The small molecule below binds the protein below.
Small molecule (SMILES): C[C@H](CCC(=O)O)[C@H]1CC[C@H]2[C@@H]3CC[C@@H]4C[C@H](O)CC[C@]4(C)[C@H]3C[C@H](O)[C@]12C

Sequence of chain 1.C:
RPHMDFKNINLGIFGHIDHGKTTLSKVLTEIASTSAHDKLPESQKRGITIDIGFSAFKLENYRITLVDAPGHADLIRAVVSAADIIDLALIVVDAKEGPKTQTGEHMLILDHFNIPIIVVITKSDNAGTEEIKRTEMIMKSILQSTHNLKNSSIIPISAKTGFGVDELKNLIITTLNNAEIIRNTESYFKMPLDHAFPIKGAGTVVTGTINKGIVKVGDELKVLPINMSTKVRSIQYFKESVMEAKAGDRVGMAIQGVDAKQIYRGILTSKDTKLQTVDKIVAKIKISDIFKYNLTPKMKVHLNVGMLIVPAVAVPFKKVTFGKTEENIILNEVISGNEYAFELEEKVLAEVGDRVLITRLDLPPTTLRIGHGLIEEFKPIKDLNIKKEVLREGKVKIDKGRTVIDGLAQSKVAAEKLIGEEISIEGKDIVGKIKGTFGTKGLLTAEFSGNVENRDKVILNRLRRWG

Binding-site contacts:
Ligand atom C18 contacts residue PHE174 of chain 1.C at 3.9 Å (hydrophobic).
Ligand atom C14 contacts residue ALA138 of chain 1.C at 3.9 Å (hydrophobic).
Ligand atom C13 contacts residue ALA138 of chain 1.C at 3.5 Å (hydrophobic).
Ligand atom C18 contacts residue SER135 of chain 1.C at 4.0 Å.
Ligand atom C10 contacts residue SER135 of chain 1.C at 4.1 Å.
Ligand atom C18 contacts residue ILE143 of chain 1.C at 3.9 Å (hydrophobic).
Ligand atom C6 contacts residue ASP136 of chain 1.C at 3.6 Å.
Ligand atom C5 contacts residue ASP136 of chain 1.C at 3.7 Å.
Ligand atom C4 contacts residue PHE174 of chain 1.C at 4.4 Å (hydrophobic).
Ligand atom O1 contacts residue ASP136 of chain 1.C at 4.5 Å.
Ligand atom C5 contacts residue PHE174 of chain 1.C at 4.3 Å (hydrophobic).
Ligand atom C1 contacts residue PHE174 of chain 1.C at 3.6 Å (hydrophobic).
Ligand atom C20 contacts residue THR140 of chain 1.C at 4.0 Å.
Ligand atom C2 contacts residue PHE174 of chain 1.C at 3.7 Å (hydrophobic).
Ligand atom C7 contacts residue PHE174 of chain 1.C at 3.5 Å (hydrophobic).
Ligand atom O2 contacts residue SER169 of chain 1.C at 4.3 Å.
Ligand atom C1 contacts residue SER169 of chain 1.C at 4.1 Å.
Ligand atom C14 contacts residue ILE143 of chain 1.C at 3.8 Å (hydrophobic).
Ligand atom C24 contacts residue ALA138 of chain 1.C at 4.2 Å (hydrophobic).
Ligand atom C13 contacts residue SER135 of chain 1.C at 4.1 Å.
Ligand atom O1 contacts residue SER135 of chain 1.C at 4.3 Å.
Ligand atom C4 contacts residue SER135 of chain 1.C at 4.0 Å.
Ligand atom C3 contacts residue PHE174 of chain 1.C at 3.5 Å (hydrophobic).
Ligand atom O2 contacts residue THR172 of chain 1.C at 2.9 Å (h-bond).
Ligand atom C14 contacts residue SER135 of chain 1.C at 3.2 Å.
Ligand atom C5 contacts residue SER135 of chain 1.C at 3.2 Å.
Ligand atom C6 contacts residue SER169 of chain 1.C at 4.0 Å.
Ligand atom C24 contacts residue GLY139 of chain 1.C at 4.2 Å.
Ligand atom O1 contacts residue ALA138 of chain 1.C at 4.1 Å.
Ligand atom O2 contacts residue PHE174 of chain 1.C at 4.0 Å.
Ligand atom C6 contacts residue SER135 of chain 1.C at 3.9 Å.
Ligand atom C19 contacts residue THR140 of chain 1.C at 4.3 Å.
Ligand atom C1 contacts residue THR172 of chain 1.C at 3.9 Å.
Ligand atom C5 contacts residue SER169 of chain 1.C at 4.3 Å.